Binding-site contacts:
Ligand atom C7 contacts residue SER59 of chain 5.A at 4.1 Å.
Ligand atom O5 contacts residue HIS40 of chain 5.A at 2.7 Å (h-bond).
Ligand atom C4 contacts residue HIS40 of chain 5.A at 3.8 Å.
Ligand atom C6 contacts residue HIS40 of chain 5.A at 4.0 Å.
Ligand atom C2 contacts residue ASN63 of chain 5.A at 2.5 Å.
Ligand atom N2 contacts residue HIS56 of chain 5.A at 4.5 Å.
Ligand atom C8 contacts residue HIS56 of chain 5.A at 3.5 Å.
Ligand atom C1 contacts residue ASN63 of chain 5.A at 1.4 Å.
Ligand atom C5 contacts residue HIS40 of chain 5.A at 4.3 Å.
Ligand atom N2 contacts residue HIS40 of chain 5.A at 4.4 Å.
Ligand atom N2 contacts residue SER59 of chain 5.A at 4.0 Å.
Ligand atom O7 contacts residue ASN63 of chain 5.A at 2.9 Å (h-bond).
Ligand atom O5 contacts residue ASN63 of chain 5.A at 2.4 Å (h-bond).
Ligand atom O5 contacts residue HIS40 of chain 5.A at 4.2 Å.
Ligand atom O7 contacts residue PRO39 of chain 5.A at 4.3 Å.
Ligand atom C3 contacts residue ASN63 of chain 5.A at 3.8 Å.
Ligand atom O6 contacts residue LEU41 of chain 5.A at 3.9 Å.
Ligand atom O3 contacts residue HIS40 of chain 5.A at 4.0 Å.
Ligand atom O7 contacts residue HIS40 of chain 5.A at 3.3 Å.
Ligand atom N2 contacts residue ASN63 of chain 5.A at 2.8 Å (h-bond).
Ligand atom C5 contacts residue ASN63 of chain 5.A at 3.7 Å.
Ligand atom C4 contacts residue ASN63 of chain 5.A at 4.3 Å.
Ligand atom C3 contacts residue HIS40 of chain 5.A at 4.1 Å.
Ligand atom C4 contacts residue HIS40 of chain 5.A at 4.5 Å.
Ligand atom C7 contacts residue HIS40 of chain 5.A at 4.3 Å.
Ligand atom C6 contacts residue HIS40 of chain 5.A at 2.7 Å.
Ligand atom C8 contacts residue ASN63 of chain 5.A at 4.2 Å.
Ligand atom C7 contacts residue HIS56 of chain 5.A at 4.2 Å.
Ligand atom C5 contacts residue HIS40 of chain 5.A at 3.3 Å.
Ligand atom C7 contacts residue ASN63 of chain 5.A at 3.0 Å.
Ligand atom C1 contacts residue HIS40 of chain 5.A at 4.4 Å.
Ligand atom C8 contacts residue SER59 of chain 5.A at 3.2 Å.
Ligand atom O6 contacts residue LEU42 of chain 5.A at 4.4 Å.
Ligand atom C1 contacts residue HIS40 of chain 5.A at 3.9 Å.
Ligand atom C8 contacts residue TRP60 of chain 5.A at 3.5 Å (hydrophobic).
Ligand atom C2 contacts residue HIS40 of chain 5.A at 3.6 Å.
Ligand atom O6 contacts residue HIS40 of chain 5.A at 1.4 Å.

The protein below binds the small molecule below.
Small molecule (SMILES): CC(=O)N[C@H]1[C@H](O[C@H]2[C@H](O)[C@@H](NC(C)=O)CO[C@@H]2CO)O[C@H](CO)[C@@H](O[C@H]2O[C@H](CO)[C@@H](O)[C@H](O)[C@@H]2O)[C@@H]1O

Sequence of chain 5.A:
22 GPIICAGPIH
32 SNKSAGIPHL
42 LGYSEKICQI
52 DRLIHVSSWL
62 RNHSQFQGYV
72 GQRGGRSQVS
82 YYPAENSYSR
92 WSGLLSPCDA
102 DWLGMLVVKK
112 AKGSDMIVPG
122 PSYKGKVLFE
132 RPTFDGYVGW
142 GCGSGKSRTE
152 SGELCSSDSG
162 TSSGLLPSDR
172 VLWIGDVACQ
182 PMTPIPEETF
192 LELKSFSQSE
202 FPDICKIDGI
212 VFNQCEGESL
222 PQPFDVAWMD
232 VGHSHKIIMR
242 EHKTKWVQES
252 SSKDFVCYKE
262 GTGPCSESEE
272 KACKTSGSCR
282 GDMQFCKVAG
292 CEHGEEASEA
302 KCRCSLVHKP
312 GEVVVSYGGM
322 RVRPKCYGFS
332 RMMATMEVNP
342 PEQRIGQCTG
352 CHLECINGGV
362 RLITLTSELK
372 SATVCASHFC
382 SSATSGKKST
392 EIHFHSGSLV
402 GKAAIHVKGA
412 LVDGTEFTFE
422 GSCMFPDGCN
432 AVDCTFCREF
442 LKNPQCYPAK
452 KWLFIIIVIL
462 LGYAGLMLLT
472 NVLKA